Binding-site contacts:
Ligand atom C22 contacts residue PHE221 of chain 1.D at 3.9 Å (hydrophobic).
Ligand atom C18 contacts residue GOL1 of chain 1.N at 3.7 Å.
Ligand atom C07 contacts residue ILE229 of chain 1.D at 4.1 Å (hydrophobic).
Ligand atom C13 contacts residue ILE229 of chain 1.D at 3.4 Å (hydrophobic).
Ligand atom C02 contacts residue PHE221 of chain 1.D at 3.7 Å (hydrophobic).
Ligand atom C18 contacts residue PHE221 of chain 1.D at 3.9 Å (hydrophobic).
Ligand atom F21 contacts residue LEU218 of chain 1.D at 3.5 Å.
Ligand atom O24 contacts residue ARG84 of chain 1.B at 3.3 Å (salt-bridge).
Ligand atom C19 contacts residue PHE221 of chain 1.D at 3.9 Å (hydrophobic).
Ligand atom C16 contacts residue ASP55 of chain 1.B at 3.6 Å.
Ligand atom O24 contacts residue TRP87 of chain 1.B at 2.5 Å (h-bond).
Ligand atom C14 contacts residue GOL1 of chain 1.N at 4.1 Å.
Ligand atom C10 contacts residue LEU58 of chain 1.B at 3.9 Å (hydrophobic).
Ligand atom C23 contacts residue ARG84 of chain 1.B at 3.8 Å.
Ligand atom C06 contacts residue TRP87 of chain 1.B at 3.7 Å (hydrophobic).
Ligand atom C17 contacts residue PHE221 of chain 1.D at 3.7 Å (hydrophobic).
Ligand atom C03 contacts residue PHE221 of chain 1.D at 3.5 Å (hydrophobic).
Ligand atom C16 contacts residue CYS51 of chain 1.B at 3.7 Å (hydrophobic).
Ligand atom C23 contacts residue TRP87 of chain 1.B at 3.6 Å (hydrophobic).
Ligand atom O25 contacts residue LEU215 of chain 1.B at 4.1 Å.
Ligand atom C01 contacts residue ILE229 of chain 1.D at 3.9 Å (hydrophobic).
Ligand atom C17 contacts residue TRP87 of chain 1.B at 4.0 Å (hydrophobic).
Ligand atom C16 contacts residue PHE232 of chain 1.D at 3.9 Å (hydrophobic).
Ligand atom C02 contacts residue TRP87 of chain 1.B at 3.3 Å (hydrophobic).
Ligand atom C05 contacts residue TRP87 of chain 1.B at 3.7 Å (hydrophobic).
Ligand atom C09 contacts residue LEU58 of chain 1.B at 3.5 Å (hydrophobic).
Ligand atom C05 contacts residue PHE221 of chain 1.D at 3.4 Å (hydrophobic).
Ligand atom C15 contacts residue VAL47 of chain 1.D at 3.4 Å (hydrophobic).
Ligand atom C16 contacts residue ALA54 of chain 1.B at 4.1 Å (hydrophobic).
Ligand atom C03 contacts residue TRP87 of chain 1.B at 3.5 Å (hydrophobic).
Ligand atom C01 contacts residue TRP87 of chain 1.B at 3.6 Å (hydrophobic).
Ligand atom C13 contacts residue PHE221 of chain 1.D at 3.6 Å (hydrophobic).
Ligand atom C04 contacts residue PHE221 of chain 1.D at 3.4 Å (hydrophobic).
Ligand atom C04 contacts residue TRP87 of chain 1.B at 3.9 Å (hydrophobic).
Ligand atom C08 contacts residue ILE229 of chain 1.D at 4.1 Å (hydrophobic).
Ligand atom C22 contacts residue TRP87 of chain 1.B at 4.0 Å (hydrophobic).
Ligand atom C20 contacts residue PHE221 of chain 1.D at 3.7 Å (hydrophobic).
Ligand atom C06 contacts residue PHE221 of chain 1.D at 3.6 Å (hydrophobic).
Ligand atom C01 contacts residue ARG84 of chain 1.B at 3.4 Å.
Ligand atom C12 contacts residue ILE229 of chain 1.D at 3.6 Å (hydrophobic).

A protein and the small-molecule ligand that binds it are described below.
Small molecule (SMILES): CC1=C(CC(=O)O)c2cc(F)ccc2/C1=C\c1ccc(C(C)C)cc1

Sequence of chain 1.B:
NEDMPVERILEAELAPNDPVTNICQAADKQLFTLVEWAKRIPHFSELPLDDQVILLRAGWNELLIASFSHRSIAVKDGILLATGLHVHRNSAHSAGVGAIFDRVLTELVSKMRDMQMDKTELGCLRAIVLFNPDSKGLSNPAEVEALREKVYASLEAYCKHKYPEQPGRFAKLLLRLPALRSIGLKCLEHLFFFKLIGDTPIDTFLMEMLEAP

Sequence of chain 1.D:
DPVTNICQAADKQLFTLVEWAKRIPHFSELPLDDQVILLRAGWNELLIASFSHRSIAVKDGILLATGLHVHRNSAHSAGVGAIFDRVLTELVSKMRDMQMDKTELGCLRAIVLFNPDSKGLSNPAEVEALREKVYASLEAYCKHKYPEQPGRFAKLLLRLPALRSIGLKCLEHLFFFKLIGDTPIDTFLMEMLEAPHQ